The small molecule below binds the protein below.
Small molecule (SMILES): Nc1ncnc2c1ncn2[C@H]1C[C@H](O)[C@@H](COP(=O)(O)O)O1

Sequence of chain 1.A:
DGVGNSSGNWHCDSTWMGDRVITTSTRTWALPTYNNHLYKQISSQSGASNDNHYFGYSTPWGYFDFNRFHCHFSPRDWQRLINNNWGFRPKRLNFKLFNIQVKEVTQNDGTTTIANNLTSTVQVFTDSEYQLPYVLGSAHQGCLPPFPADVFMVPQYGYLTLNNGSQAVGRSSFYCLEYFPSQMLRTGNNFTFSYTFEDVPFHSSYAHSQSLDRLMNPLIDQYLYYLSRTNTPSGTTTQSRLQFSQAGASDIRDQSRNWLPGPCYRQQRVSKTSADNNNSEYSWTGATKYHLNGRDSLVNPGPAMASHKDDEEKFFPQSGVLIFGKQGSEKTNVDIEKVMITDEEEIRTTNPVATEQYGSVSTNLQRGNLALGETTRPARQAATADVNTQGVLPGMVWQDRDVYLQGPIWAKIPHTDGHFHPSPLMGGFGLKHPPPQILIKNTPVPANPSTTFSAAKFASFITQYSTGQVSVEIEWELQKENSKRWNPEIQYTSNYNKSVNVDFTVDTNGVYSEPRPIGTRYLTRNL

Binding-site contacts:
Ligand atom N9 contacts residue PRO422 of chain 1.A at 4.3 Å.
Ligand atom C5 contacts residue PRO422 of chain 1.A at 4.0 Å (hydrophobic).
Ligand atom C6 contacts residue GLY430 of chain 1.A at 3.9 Å.
Ligand atom N1 contacts residue PRO422 of chain 1.A at 3.6 Å.
Ligand atom N6 contacts residue PHE429 of chain 1.A at 4.1 Å.
Ligand atom O5' contacts residue PRO422 of chain 1.A at 3.8 Å.
Ligand atom C6 contacts residue VAL200 of chain 1.A at 4.2 Å (hydrophobic).
Ligand atom N1 contacts residue GLY430 of chain 1.A at 2.9 Å (h-bond).
Ligand atom N7 contacts residue SER423 of chain 1.A at 4.0 Å.
Ligand atom N6 contacts residue PRO424 of chain 1.A at 4.1 Å.
Ligand atom C8 contacts residue HIS421 of chain 1.A at 3.8 Å.
Ligand atom N6 contacts residue SER423 of chain 1.A at 3.5 Å.
Ligand atom N7 contacts residue HIS421 of chain 1.A at 4.0 Å.
Ligand atom O4' contacts residue HIS421 of chain 1.A at 4.2 Å.
Ligand atom C5' contacts residue HIS421 of chain 1.A at 3.7 Å.
Ligand atom C8 contacts residue PRO201 of chain 1.A at 3.9 Å (hydrophobic).
Ligand atom N1 contacts residue VAL200 of chain 1.A at 3.9 Å.
Ligand atom N3 contacts residue PRO201 of chain 1.A at 4.0 Å.
Ligand atom C5 contacts residue PRO201 of chain 1.A at 4.0 Å (hydrophobic).
Ligand atom N7 contacts residue PRO201 of chain 1.A at 4.1 Å.
Ligand atom P contacts residue PHE420 of chain 1.A at 4.2 Å.
Ligand atom C6 contacts residue SER423 of chain 1.A at 4.2 Å.
Ligand atom N9 contacts residue PRO201 of chain 1.A at 3.8 Å.
Ligand atom C6 contacts residue PRO422 of chain 1.A at 3.4 Å (hydrophobic).
Ligand atom C2 contacts residue PRO201 of chain 1.A at 4.2 Å (hydrophobic).
Ligand atom C2 contacts residue GLY430 of chain 1.A at 3.6 Å.
Ligand atom O1P contacts residue HIS419 of chain 1.A at 4.3 Å.
Ligand atom O5' contacts residue PHE420 of chain 1.A at 4.2 Å.
Ligand atom C1' contacts residue PRO201 of chain 1.A at 4.3 Å (hydrophobic).
Ligand atom P contacts residue HIS421 of chain 1.A at 3.6 Å.
Ligand atom C4 contacts residue PRO201 of chain 1.A at 3.9 Å (hydrophobic).
Ligand atom C3' contacts residue PRO422 of chain 1.A at 3.7 Å (hydrophobic).
Ligand atom O5' contacts residue HIS421 of chain 1.A at 3.0 Å (h-bond).
Ligand atom N6 contacts residue GLY430 of chain 1.A at 3.0 Å (h-bond).
Ligand atom N6 contacts residue PRO422 of chain 1.A at 3.2 Å (h-bond).
Ligand atom C6 contacts residue PRO201 of chain 1.A at 4.3 Å (hydrophobic).
Ligand atom O1P contacts residue HIS421 of chain 1.A at 4.1 Å.
Ligand atom C2 contacts residue VAL200 of chain 1.A at 4.4 Å (hydrophobic).
Ligand atom C4 contacts residue PRO422 of chain 1.A at 4.2 Å (hydrophobic).
Ligand atom N3 contacts residue PRO422 of chain 1.A at 4.4 Å.